Sequence of chain 1.I:
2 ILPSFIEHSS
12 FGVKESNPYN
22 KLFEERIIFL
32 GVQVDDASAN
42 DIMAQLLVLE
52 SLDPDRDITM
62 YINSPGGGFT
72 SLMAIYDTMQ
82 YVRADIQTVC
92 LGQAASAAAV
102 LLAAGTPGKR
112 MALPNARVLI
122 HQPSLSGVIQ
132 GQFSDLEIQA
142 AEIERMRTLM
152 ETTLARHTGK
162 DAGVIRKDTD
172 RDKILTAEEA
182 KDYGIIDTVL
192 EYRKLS

This small molecule binds to this protein.
Small molecule (SMILES): CC(C)C[C@H](NC(=O)[C@H](CC(C)C)NC(=O)c1ccccc1)C(=O)O

Binding-site contacts:
Ligand atom C contacts residue SER125 of chain 1.I at 4.1 Å.
Ligand atom O contacts residue LEU126 of chain 1.I at 4.0 Å.
Ligand atom C3 contacts residue PRO124 of chain 1.I at 4.0 Å (hydrophobic).
Ligand atom N contacts residue GLY68 of chain 1.I at 3.1 Å (h-bond).
Ligand atom CD1 contacts residue ILE144 of chain 1.I at 3.6 Å (hydrophobic).
Ligand atom C2 contacts residue HIS122 of chain 1.I at 4.0 Å.
Ligand atom C4 contacts residue ALA98 of chain 1.I at 4.0 Å (hydrophobic).
Ligand atom CB contacts residue GLY68 of chain 1.I at 3.7 Å.
Ligand atom O1 contacts residue HIS122 of chain 1.I at 3.8 Å.
Ligand atom C5 contacts residue ALA98 of chain 1.I at 3.8 Å (hydrophobic).
Ligand atom CD1 contacts residue GLY68 of chain 1.I at 4.0 Å.
Ligand atom CG contacts residue SER125 of chain 1.I at 3.4 Å.
Ligand atom CB contacts residue SER125 of chain 1.I at 3.6 Å.
Ligand atom OXT contacts residue SER127 of chain 1.I at 4.1 Å.
Ligand atom O contacts residue GLY69 of chain 1.I at 3.8 Å.
Ligand atom C3 contacts residue HIS122 of chain 1.I at 3.5 Å.
Ligand atom C3 contacts residue MET151 of chain 1.I at 3.7 Å (hydrophobic).
Ligand atom C1 contacts residue PRO124 of chain 1.I at 3.9 Å (hydrophobic).
Ligand atom C2 contacts residue PRO124 of chain 1.I at 3.5 Å (hydrophobic).
Ligand atom C contacts residue GLY68 of chain 1.I at 4.0 Å.
Ligand atom C2 contacts residue GLN123 of chain 1.I at 4.1 Å.
Ligand atom C4 contacts residue MET151 of chain 1.I at 3.8 Å (hydrophobic).
Ligand atom CA contacts residue GLY68 of chain 1.I at 3.9 Å.
Ligand atom N contacts residue SER125 of chain 1.I at 3.0 Å (h-bond).
Ligand atom OXT contacts residue SER125 of chain 1.I at 4.1 Å.
Ligand atom O1 contacts residue PRO124 of chain 1.I at 3.5 Å.
Ligand atom CA contacts residue SER125 of chain 1.I at 3.9 Å.
Ligand atom O1 contacts residue SER125 of chain 1.I at 3.1 Å (h-bond).
Ligand atom CG contacts residue PRO124 of chain 1.I at 4.1 Å (hydrophobic).
Ligand atom C6 contacts residue GLY68 of chain 1.I at 3.5 Å.
Ligand atom C6 contacts residue PHE70 of chain 1.I at 3.9 Å (hydrophobic).
Ligand atom CD2 contacts residue PHE70 of chain 1.I at 3.4 Å (hydrophobic).
Ligand atom C contacts residue LEU126 of chain 1.I at 3.5 Å (hydrophobic).
Ligand atom C1 contacts residue GLY68 of chain 1.I at 4.1 Å.
Ligand atom C contacts residue SER125 of chain 1.I at 3.8 Å.
Ligand atom C5 contacts residue PHE70 of chain 1.I at 3.5 Å (hydrophobic).
Ligand atom C contacts residue PRO124 of chain 1.I at 4.0 Å (hydrophobic).
Ligand atom CD1 contacts residue PRO124 of chain 1.I at 3.8 Å (hydrophobic).
Ligand atom C5 contacts residue LEU73 of chain 1.I at 3.9 Å (hydrophobic).
Ligand atom OXT contacts residue LEU126 of chain 1.I at 3.1 Å.